Sequence of chain 1.C:
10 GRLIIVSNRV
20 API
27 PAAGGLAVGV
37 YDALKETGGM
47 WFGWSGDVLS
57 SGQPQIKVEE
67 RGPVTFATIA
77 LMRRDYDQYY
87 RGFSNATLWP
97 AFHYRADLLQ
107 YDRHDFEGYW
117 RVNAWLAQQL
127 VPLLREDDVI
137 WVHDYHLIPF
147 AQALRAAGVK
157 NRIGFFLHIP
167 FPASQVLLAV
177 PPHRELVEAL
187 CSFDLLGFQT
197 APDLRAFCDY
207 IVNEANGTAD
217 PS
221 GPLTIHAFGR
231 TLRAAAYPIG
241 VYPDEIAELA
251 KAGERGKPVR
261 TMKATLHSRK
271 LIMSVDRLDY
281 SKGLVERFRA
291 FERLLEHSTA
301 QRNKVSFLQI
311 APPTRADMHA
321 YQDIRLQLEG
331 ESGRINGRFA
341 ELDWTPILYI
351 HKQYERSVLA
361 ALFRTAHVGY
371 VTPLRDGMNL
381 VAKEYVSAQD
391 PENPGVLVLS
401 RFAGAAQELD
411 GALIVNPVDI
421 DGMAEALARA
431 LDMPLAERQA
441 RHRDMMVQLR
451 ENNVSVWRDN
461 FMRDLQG

A protein and the small-molecule ligand that binds it are described below.
Small molecule (SMILES): O=P(O)(O)OC[C@H]1O[C@H](O)[C@H](O)[C@@H](O)[C@@H]1O

Binding-site contacts:
Ligand atom C6 contacts residue GLY30 of chain 1.C at 4.0 Å.
Ligand atom C1 contacts residue ARG315 of chain 1.C at 4.1 Å.
Ligand atom O1 contacts residue UDP1 of chain 1.MA at 2.5 Å (h-bond).
Ligand atom O3 contacts residue LEU32 of chain 1.C at 3.6 Å.
Ligand atom O3P contacts residue ARG315 of chain 1.C at 2.9 Å (salt-bridge).
Ligand atom C2 contacts residue TRP95 of chain 1.C at 4.0 Å (hydrophobic).
Ligand atom O2 contacts residue ASP140 of chain 1.C at 2.6 Å (salt-bridge).
Ligand atom O1 contacts residue GLY31 of chain 1.C at 3.5 Å (h-bond).
Ligand atom C2 contacts residue ASP140 of chain 1.C at 3.4 Å.
Ligand atom O2 contacts residue TYR141 of chain 1.C at 4.2 Å.
Ligand atom P contacts residue TYR86 of chain 1.C at 3.6 Å.
Ligand atom O3P contacts residue TYR86 of chain 1.C at 2.5 Å (h-bond).
Ligand atom C6 contacts residue ARG315 of chain 1.C at 3.9 Å.
Ligand atom C1 contacts residue TRP95 of chain 1.C at 4.1 Å (hydrophobic).
Ligand atom O4 contacts residue ARG18 of chain 1.C at 3.3 Å.
Ligand atom O2 contacts residue TRP95 of chain 1.C at 4.1 Å.
Ligand atom C3 contacts residue ASP140 of chain 1.C at 3.4 Å.
Ligand atom C5 contacts residue GLY30 of chain 1.C at 4.0 Å.
Ligand atom P contacts residue ARG315 of chain 1.C at 3.9 Å.
Ligand atom C6 contacts residue ALA29 of chain 1.C at 3.8 Å (hydrophobic).
Ligand atom C3 contacts residue LEU32 of chain 1.C at 3.8 Å (hydrophobic).
Ligand atom C1 contacts residue UDP1 of chain 1.MA at 3.4 Å.
Ligand atom O6 contacts residue ARG315 of chain 1.C at 2.9 Å (salt-bridge).
Ligand atom O5 contacts residue UDP1 of chain 1.MA at 4.0 Å.
Ligand atom C5 contacts residue ARG315 of chain 1.C at 3.8 Å.
Ligand atom O3 contacts residue HIS142 of chain 1.C at 3.5 Å.
Ligand atom O1P contacts residue TYR86 of chain 1.C at 3.9 Å.
Ligand atom O5 contacts residue ARG315 of chain 1.C at 3.2 Å (salt-bridge).
Ligand atom P contacts residue ARG18 of chain 1.C at 3.6 Å.
Ligand atom O2 contacts residue HIS164 of chain 1.C at 3.9 Å.
Ligand atom O2P contacts residue ARG18 of chain 1.C at 3.0 Å (salt-bridge).
Ligand atom C6 contacts residue ARG277 of chain 1.C at 4.0 Å.
Ligand atom C2 contacts residue ARG315 of chain 1.C at 4.1 Å.
Ligand atom O2 contacts residue ILE165 of chain 1.C at 3.6 Å.
Ligand atom O1P contacts residue ARG18 of chain 1.C at 3.0 Å (salt-bridge).
Ligand atom O3 contacts residue TYR141 of chain 1.C at 4.0 Å.
Ligand atom O1 contacts residue LEU32 of chain 1.C at 3.7 Å.
Ligand atom C4 contacts residue ARG315 of chain 1.C at 3.9 Å.
Ligand atom O3 contacts residue ASP140 of chain 1.C at 2.6 Å (salt-bridge).
Ligand atom O5 contacts residue ARG277 of chain 1.C at 3.7 Å.